Binding-site contacts:
Ligand atom C3 contacts residue ASN178 of chain 1.A at 3.6 Å.
Ligand atom O7 contacts residue ASN178 of chain 1.A at 3.3 Å (h-bond).
Ligand atom C7 contacts residue ASN178 of chain 1.A at 3.2 Å.
Ligand atom C2 contacts residue ASN178 of chain 1.A at 2.4 Å.
Ligand atom N2 contacts residue GLU179 of chain 1.A at 4.3 Å.
Ligand atom O7 contacts residue LYS182 of chain 1.A at 3.0 Å (salt-bridge).
Ligand atom C6 contacts residue LYS182 of chain 1.A at 4.3 Å.
Ligand atom O7 contacts residue GLU179 of chain 1.A at 4.3 Å.
Ligand atom C8 contacts residue ASN178 of chain 1.A at 4.1 Å.
Ligand atom C8 contacts residue GLU179 of chain 1.A at 3.7 Å.
Ligand atom C7 contacts residue LYS182 of chain 1.A at 3.9 Å.
Ligand atom C7 contacts residue GLU179 of chain 1.A at 3.9 Å.
Ligand atom C4 contacts residue GLN175 of chain 1.A at 3.9 Å.
Ligand atom C5 contacts residue ASN178 of chain 1.A at 3.5 Å.
Ligand atom O7 contacts residue CYS177 of chain 1.A at 4.0 Å.
Ligand atom O5 contacts residue ASN178 of chain 1.A at 2.3 Å (h-bond).
Ligand atom O4 contacts residue GLN175 of chain 1.A at 2.8 Å (h-bond).
Ligand atom C3 contacts residue GLN175 of chain 1.A at 4.4 Å.
Ligand atom C2 contacts residue GLN175 of chain 1.A at 4.4 Å.
Ligand atom N2 contacts residue ASN178 of chain 1.A at 2.7 Å (h-bond).
Ligand atom C4 contacts residue ASN178 of chain 1.A at 4.1 Å.
Ligand atom O3 contacts residue GLN175 of chain 1.A at 3.6 Å (h-bond).
Ligand atom C1 contacts residue ASN178 of chain 1.A at 1.3 Å.
Ligand atom C8 contacts residue LYS182 of chain 1.A at 4.0 Å.

Sequence of chain 1.A:
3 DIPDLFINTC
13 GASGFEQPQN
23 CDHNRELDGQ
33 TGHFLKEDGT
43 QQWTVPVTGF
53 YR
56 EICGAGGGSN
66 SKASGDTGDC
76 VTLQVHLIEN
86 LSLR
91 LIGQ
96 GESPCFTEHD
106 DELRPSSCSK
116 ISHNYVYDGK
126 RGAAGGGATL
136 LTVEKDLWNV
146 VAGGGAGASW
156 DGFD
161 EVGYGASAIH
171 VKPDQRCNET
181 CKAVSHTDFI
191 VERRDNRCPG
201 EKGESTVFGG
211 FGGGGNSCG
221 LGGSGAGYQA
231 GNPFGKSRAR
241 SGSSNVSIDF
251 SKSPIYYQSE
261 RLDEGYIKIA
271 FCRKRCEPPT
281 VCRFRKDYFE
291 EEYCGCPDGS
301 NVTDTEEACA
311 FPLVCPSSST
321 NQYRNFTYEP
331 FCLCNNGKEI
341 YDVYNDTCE

A protein and the small-molecule ligand that binds it are described below.
Small molecule (SMILES): CC(=O)N[C@H]1[C@H](O[C@H]2[C@H](O[C@@H]3O[C@@H](C)[C@@H](O)[C@@H](O)[C@@H]3O)[C@@H](NC(C)=O)CO[C@@H]2CO[C@@H]2O[C@@H](C)[C@@H](O)[C@@H](O)[C@@H]2O)O[C@H](CO)[C@@H](O[C@H]2O[C@H](CO)[C@@H](O)[C@H](O[C@H]3O[C@H](CO)[C@@H](O)[C@H](O)[C@@H]3O)[C@@H]2O)[C@@H]1O